Sequence of chain 1.A:
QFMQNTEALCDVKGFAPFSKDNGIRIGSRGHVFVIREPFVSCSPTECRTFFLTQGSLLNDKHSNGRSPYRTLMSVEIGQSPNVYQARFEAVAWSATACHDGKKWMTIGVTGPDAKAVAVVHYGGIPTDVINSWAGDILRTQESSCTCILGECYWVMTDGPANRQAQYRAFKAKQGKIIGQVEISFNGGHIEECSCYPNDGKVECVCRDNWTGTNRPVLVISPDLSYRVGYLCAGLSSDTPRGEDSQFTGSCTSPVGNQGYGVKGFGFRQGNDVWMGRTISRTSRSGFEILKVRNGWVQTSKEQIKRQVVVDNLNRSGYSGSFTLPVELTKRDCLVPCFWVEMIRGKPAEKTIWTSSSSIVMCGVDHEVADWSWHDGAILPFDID

The small molecule below binds the protein below.
Small molecule (SMILES): CCC(CC)O[C@@H]1C=C(C(=O)O)C[C@H](N)[C@H]1NC(C)=O

Binding-site contacts:
Ligand atom C1 contacts residue TYR322 of chain 1.A at 3.2 Å (hydrophobic).
Ligand atom C1 contacts residue TYR264 of chain 1.A at 3.6 Å (hydrophobic).
Ligand atom O10 contacts residue ARG70 of chain 1.A at 2.9 Å (salt-bridge).
Ligand atom C82 contacts residue ARG70 of chain 1.A at 4.1 Å.
Ligand atom C2 contacts residue TYR322 of chain 1.A at 3.1 Å (hydrophobic).
Ligand atom C91 contacts residue GLU195 of chain 1.A at 3.8 Å.
Ligand atom O1A contacts residue TYR322 of chain 1.A at 3.5 Å (h-bond).
Ligand atom C82 contacts residue ARG143 of chain 1.A at 3.9 Å.
Ligand atom C7 contacts residue GLU196 of chain 1.A at 4.0 Å.
Ligand atom O1B contacts residue ARG288 of chain 1.A at 2.9 Å (salt-bridge).
Ligand atom C1 contacts residue ARG288 of chain 1.A at 3.6 Å.
Ligand atom C10 contacts residue ARG70 of chain 1.A at 3.9 Å.
Ligand atom C9 contacts residue GLU196 of chain 1.A at 3.9 Å.
Ligand atom C91 contacts residue ASN213 of chain 1.A at 3.8 Å.
Ligand atom C6 contacts residue TYR322 of chain 1.A at 3.8 Å (hydrophobic).
Ligand atom C3 contacts residue GLU37 of chain 1.A at 3.8 Å.
Ligand atom C4 contacts residue GLU37 of chain 1.A at 3.6 Å.
Ligand atom C11 contacts residue TRP97 of chain 1.A at 3.9 Å (hydrophobic).
Ligand atom C7 contacts residue TYR322 of chain 1.A at 3.2 Å (hydrophobic).
Ligand atom O1B contacts residue TYR264 of chain 1.A at 4.0 Å.
Ligand atom C8 contacts residue ARG143 of chain 1.A at 4.2 Å.
Ligand atom C4 contacts residue TYR322 of chain 1.A at 3.7 Å (hydrophobic).
Ligand atom C1 contacts residue ARG211 of chain 1.A at 4.0 Å.
Ligand atom C7 contacts residue ARG211 of chain 1.A at 3.9 Å.
Ligand atom C1 contacts residue ARG36 of chain 1.A at 3.9 Å.
Ligand atom O1A contacts residue ARG288 of chain 1.A at 2.8 Å (salt-bridge).
Ligand atom O1A contacts residue ARG211 of chain 1.A at 3.3 Å (salt-bridge).
Ligand atom C82 contacts residue ILE141 of chain 1.A at 4.1 Å (hydrophobic).
Ligand atom C6 contacts residue GLU196 of chain 1.A at 3.8 Å.
Ligand atom N4 contacts residue GLU37 of chain 1.A at 2.7 Å (salt-bridge).
Ligand atom C11 contacts residue ARG70 of chain 1.A at 3.9 Å.
Ligand atom C3 contacts residue ARG36 of chain 1.A at 3.7 Å.
Ligand atom O1B contacts residue ARG36 of chain 1.A at 2.8 Å (salt-bridge).
Ligand atom O1A contacts residue TYR264 of chain 1.A at 2.9 Å (h-bond).
Ligand atom O1B contacts residue TYR322 of chain 1.A at 3.5 Å (h-bond).
Ligand atom C3 contacts residue TYR322 of chain 1.A at 3.6 Å (hydrophobic).
Ligand atom C9 contacts residue GLU195 of chain 1.A at 3.8 Å.
Ligand atom C81 contacts residue ALA165 of chain 1.A at 3.7 Å (hydrophobic).
Ligand atom C91 contacts residue ARG211 of chain 1.A at 3.6 Å.
Ligand atom C81 contacts residue ARG143 of chain 1.A at 3.6 Å.